The protein below binds the small molecule below.
Small molecule (SMILES): CC(=O)N[C@H]1[C@H](O[C@H]2[C@H](O)[C@@H](NC(C)=O)CO[C@@H]2CO)O[C@H](CO)[C@@H](O)[C@@H]1O

Sequence of chain 1.G:
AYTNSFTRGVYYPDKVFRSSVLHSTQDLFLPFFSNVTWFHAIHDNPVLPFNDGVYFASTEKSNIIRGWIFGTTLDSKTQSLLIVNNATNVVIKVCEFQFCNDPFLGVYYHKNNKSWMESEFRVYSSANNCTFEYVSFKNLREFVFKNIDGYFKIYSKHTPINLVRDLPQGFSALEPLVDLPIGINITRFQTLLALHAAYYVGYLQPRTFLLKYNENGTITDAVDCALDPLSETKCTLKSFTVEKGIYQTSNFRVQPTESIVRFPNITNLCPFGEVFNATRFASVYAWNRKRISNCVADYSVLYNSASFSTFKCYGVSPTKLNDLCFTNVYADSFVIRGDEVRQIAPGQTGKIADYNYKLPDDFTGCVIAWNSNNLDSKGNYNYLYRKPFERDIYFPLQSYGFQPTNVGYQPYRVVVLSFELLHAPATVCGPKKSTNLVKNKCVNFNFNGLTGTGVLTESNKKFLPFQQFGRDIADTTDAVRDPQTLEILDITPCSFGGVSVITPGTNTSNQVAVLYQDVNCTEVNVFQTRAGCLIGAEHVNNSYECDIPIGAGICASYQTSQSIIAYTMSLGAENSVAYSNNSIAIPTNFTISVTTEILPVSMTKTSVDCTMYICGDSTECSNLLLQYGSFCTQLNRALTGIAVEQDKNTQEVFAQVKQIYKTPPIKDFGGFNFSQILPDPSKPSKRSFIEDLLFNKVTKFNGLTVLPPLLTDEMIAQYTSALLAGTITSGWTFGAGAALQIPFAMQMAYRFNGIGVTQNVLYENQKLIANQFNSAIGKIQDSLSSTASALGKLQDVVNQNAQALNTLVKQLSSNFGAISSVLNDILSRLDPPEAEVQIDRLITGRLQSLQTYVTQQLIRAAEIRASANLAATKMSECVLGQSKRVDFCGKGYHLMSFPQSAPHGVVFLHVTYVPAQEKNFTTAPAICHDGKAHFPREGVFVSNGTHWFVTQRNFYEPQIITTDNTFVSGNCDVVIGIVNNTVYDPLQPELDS

Binding-site contacts:
Ligand atom C6 contacts residue THR210 of chain 1.G at 4.0 Å.
Ligand atom N2 contacts residue ASN208 of chain 1.G at 3.1 Å (h-bond).
Ligand atom O5 contacts residue THR210 of chain 1.G at 4.1 Å.
Ligand atom C6 contacts residue THR82 of chain 1.G at 4.2 Å.
Ligand atom C1 contacts residue ASN208 of chain 1.G at 1.4 Å.
Ligand atom C5 contacts residue THR82 of chain 1.G at 4.4 Å.
Ligand atom O6 contacts residue THR82 of chain 1.G at 3.2 Å.
Ligand atom C1 contacts residue THR82 of chain 1.G at 4.1 Å.
Ligand atom O5 contacts residue THR82 of chain 1.G at 3.3 Å.
Ligand atom C5 contacts residue ASN208 of chain 1.G at 3.6 Å.
Ligand atom O5 contacts residue ASN208 of chain 1.G at 2.3 Å (h-bond).
Ligand atom O6 contacts residue THR210 of chain 1.G at 2.9 Å (h-bond).
Ligand atom C2 contacts residue ASN208 of chain 1.G at 2.5 Å.
Ligand atom C3 contacts residue ASN208 of chain 1.G at 3.8 Å.
Ligand atom O7 contacts residue ASN208 of chain 1.G at 3.8 Å.
Ligand atom C4 contacts residue ASN208 of chain 1.G at 4.1 Å.
Ligand atom C7 contacts residue ASN208 of chain 1.G at 3.7 Å.
Ligand atom C5 contacts residue THR210 of chain 1.G at 4.0 Å.
Ligand atom C1 contacts residue THR210 of chain 1.G at 4.2 Å.